Sequence of chain 26.R:
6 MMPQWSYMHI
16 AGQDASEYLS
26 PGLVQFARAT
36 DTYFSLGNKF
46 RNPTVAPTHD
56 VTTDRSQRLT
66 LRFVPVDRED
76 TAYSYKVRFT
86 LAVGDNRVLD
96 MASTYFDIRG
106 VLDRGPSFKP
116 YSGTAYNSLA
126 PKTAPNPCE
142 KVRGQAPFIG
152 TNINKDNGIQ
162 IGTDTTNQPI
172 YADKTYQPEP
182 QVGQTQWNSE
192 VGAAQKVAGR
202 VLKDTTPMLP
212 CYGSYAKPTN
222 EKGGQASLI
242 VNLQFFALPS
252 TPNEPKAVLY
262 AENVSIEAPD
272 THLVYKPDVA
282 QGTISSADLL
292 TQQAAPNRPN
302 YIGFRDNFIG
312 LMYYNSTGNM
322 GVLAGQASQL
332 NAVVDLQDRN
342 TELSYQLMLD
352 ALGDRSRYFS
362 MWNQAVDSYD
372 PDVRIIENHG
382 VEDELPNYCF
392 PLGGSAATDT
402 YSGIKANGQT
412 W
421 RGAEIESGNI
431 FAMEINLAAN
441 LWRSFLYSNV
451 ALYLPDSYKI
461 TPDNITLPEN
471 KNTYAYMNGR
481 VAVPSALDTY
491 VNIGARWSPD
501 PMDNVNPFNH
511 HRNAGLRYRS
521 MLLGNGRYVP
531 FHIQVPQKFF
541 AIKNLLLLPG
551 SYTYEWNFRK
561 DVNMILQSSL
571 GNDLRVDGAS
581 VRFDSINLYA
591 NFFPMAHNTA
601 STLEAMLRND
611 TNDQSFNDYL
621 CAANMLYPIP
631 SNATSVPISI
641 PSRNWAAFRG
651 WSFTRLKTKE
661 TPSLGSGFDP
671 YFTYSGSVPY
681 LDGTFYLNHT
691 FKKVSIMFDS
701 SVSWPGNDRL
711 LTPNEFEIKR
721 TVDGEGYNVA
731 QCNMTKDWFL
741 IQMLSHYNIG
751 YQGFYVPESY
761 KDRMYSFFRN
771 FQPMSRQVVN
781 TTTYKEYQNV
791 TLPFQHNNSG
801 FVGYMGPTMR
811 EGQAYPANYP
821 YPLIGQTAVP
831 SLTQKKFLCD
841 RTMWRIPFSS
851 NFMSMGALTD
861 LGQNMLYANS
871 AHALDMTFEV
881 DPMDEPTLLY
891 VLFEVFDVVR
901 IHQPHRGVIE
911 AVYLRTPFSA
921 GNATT

A protein and the small-molecule ligand that binds it are described below.
Small molecule (SMILES): NC(N)=NCCC[C@H](NC(=O)[C@@H]1CCCN1)C(=O)N[C@H](C=O)Cc1cnc[nH]1

Binding-site contacts:
Ligand atom N contacts residue TYR619 of chain 26.R at 3.6 Å.
Ligand atom CE1 contacts residue GLU894 of chain 26.R at 4.1 Å.
Ligand atom CB contacts residue TYR619 of chain 26.R at 3.7 Å (hydrophobic).
Ligand atom ND1 contacts residue LEU348 of chain 26.R at 3.6 Å.
Ligand atom N contacts residue ASP618 of chain 26.R at 3.4 Å (salt-bridge).
Ligand atom CG contacts residue GLU894 of chain 26.R at 3.2 Å.
Ligand atom CA contacts residue TYR619 of chain 26.R at 4.2 Å (hydrophobic).
Ligand atom C contacts residue ARG845 of chain 26.R at 4.1 Å.
Ligand atom CD contacts residue ARG46 of chain 26.Q at 3.3 Å.
Ligand atom CB contacts residue TYR619 of chain 26.R at 4.0 Å (hydrophobic).
Ligand atom CB contacts residue ARG649 of chain 26.R at 4.2 Å.
Ligand atom CA contacts residue ASN617 of chain 26.R at 4.1 Å.
Ligand atom CD contacts residue ASN617 of chain 26.R at 3.1 Å.
Ligand atom N contacts residue CYS621 of chain 26.R at 3.0 Å (h-bond).
Ligand atom O contacts residue ARG649 of chain 26.R at 3.3 Å (salt-bridge).
Ligand atom CB contacts residue LEU620 of chain 26.R at 3.8 Å (hydrophobic).
Ligand atom NE2 contacts residue GLU894 of chain 26.R at 4.2 Å.
Ligand atom CD2 contacts residue ARG845 of chain 26.R at 4.0 Å.
Ligand atom ND1 contacts residue GLU894 of chain 26.R at 3.5 Å (salt-bridge).
Ligand atom NE2 contacts residue ARG845 of chain 26.R at 4.0 Å.
Ligand atom CB contacts residue GLU894 of chain 26.R at 3.4 Å.
Ligand atom CG contacts residue ASN617 of chain 26.R at 3.7 Å.
Ligand atom CB contacts residue ALA857 of chain 26.R at 4.2 Å (hydrophobic).
Ligand atom CA contacts residue TYR619 of chain 26.R at 4.1 Å (hydrophobic).
Ligand atom CB contacts residue CYS621 of chain 26.R at 3.5 Å (hydrophobic).
Ligand atom O contacts residue TYR619 of chain 26.R at 2.7 Å.
Ligand atom CB contacts residue ARG649 of chain 26.R at 4.1 Å.
Ligand atom N contacts residue TYR619 of chain 26.R at 3.5 Å (h-bond).
Ligand atom C contacts residue TYR619 of chain 26.R at 3.2 Å (hydrophobic).
Ligand atom N contacts residue ARG649 of chain 26.R at 4.2 Å.
Ligand atom N contacts residue ASN617 of chain 26.R at 2.9 Å (h-bond).
Ligand atom CA contacts residue CYS621 of chain 26.R at 3.2 Å (hydrophobic).
Ligand atom CG contacts residue ARG46 of chain 26.Q at 3.1 Å.
Ligand atom CD2 contacts residue GLU894 of chain 26.R at 3.7 Å.
Ligand atom CD contacts residue CYS621 of chain 26.R at 3.5 Å (hydrophobic).
Ligand atom CB contacts residue PHE896 of chain 26.R at 4.0 Å (hydrophobic).
Ligand atom CE1 contacts residue LEU348 of chain 26.R at 3.5 Å (hydrophobic).
Ligand atom O contacts residue ALA857 of chain 26.R at 3.7 Å.
Ligand atom C contacts residue ARG649 of chain 26.R at 3.9 Å.
Ligand atom CG contacts residue CYS621 of chain 26.R at 3.9 Å (hydrophobic).

Sequence of chain 26.Q:
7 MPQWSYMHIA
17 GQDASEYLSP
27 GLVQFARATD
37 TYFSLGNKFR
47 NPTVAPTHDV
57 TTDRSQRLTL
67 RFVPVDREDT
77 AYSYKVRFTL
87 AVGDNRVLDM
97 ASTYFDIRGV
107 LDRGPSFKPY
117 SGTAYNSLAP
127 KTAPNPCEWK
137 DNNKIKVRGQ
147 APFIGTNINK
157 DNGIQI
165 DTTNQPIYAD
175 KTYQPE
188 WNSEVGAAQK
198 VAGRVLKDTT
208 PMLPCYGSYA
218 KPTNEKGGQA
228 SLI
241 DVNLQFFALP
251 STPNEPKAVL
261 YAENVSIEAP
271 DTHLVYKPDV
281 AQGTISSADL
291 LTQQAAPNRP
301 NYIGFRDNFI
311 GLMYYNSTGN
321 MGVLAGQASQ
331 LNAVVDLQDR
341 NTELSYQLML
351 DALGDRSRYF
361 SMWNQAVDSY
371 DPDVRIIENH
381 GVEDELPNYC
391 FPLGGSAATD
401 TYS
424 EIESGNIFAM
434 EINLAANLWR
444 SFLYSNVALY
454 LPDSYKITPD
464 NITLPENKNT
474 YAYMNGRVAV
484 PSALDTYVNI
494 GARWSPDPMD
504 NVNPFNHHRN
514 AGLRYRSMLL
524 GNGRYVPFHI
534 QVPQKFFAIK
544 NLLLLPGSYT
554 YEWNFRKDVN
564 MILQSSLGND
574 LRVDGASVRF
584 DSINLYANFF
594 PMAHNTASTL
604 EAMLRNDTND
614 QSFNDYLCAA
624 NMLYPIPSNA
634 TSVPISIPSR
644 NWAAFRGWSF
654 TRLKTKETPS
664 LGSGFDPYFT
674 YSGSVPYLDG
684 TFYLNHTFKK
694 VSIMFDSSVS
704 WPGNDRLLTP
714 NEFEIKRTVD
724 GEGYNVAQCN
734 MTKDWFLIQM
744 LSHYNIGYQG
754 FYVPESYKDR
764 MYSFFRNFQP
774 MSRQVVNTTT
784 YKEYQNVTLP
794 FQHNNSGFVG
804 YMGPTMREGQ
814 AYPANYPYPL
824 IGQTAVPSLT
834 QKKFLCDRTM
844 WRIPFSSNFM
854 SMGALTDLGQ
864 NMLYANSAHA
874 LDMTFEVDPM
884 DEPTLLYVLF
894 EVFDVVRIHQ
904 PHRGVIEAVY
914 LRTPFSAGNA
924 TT